The small molecule below binds the protein below.
Small molecule (SMILES): CC(=O)N[C@@H]1[C@@H](O)[C@H](O)[C@@H](CO)O[C@H]1O

Binding-site contacts:
Ligand atom O5 contacts residue SER204 of chain 1.B at 3.8 Å.
Ligand atom C4 contacts residue ASN207 of chain 1.B at 4.0 Å.
Ligand atom C8 contacts residue ASN207 of chain 1.B at 3.1 Å.
Ligand atom C8 contacts residue HIS269 of chain 1.B at 3.6 Å.
Ligand atom C6 contacts residue GLY276 of chain 1.B at 4.3 Å.
Ligand atom C4 contacts residue GLU203 of chain 1.B at 4.4 Å.
Ligand atom C3 contacts residue ASN207 of chain 1.B at 3.5 Å.
Ligand atom N2 contacts residue ASN207 of chain 1.B at 2.6 Å (h-bond).
Ligand atom C2 contacts residue ASN207 of chain 1.B at 2.1 Å.
Ligand atom C8 contacts residue GLU203 of chain 1.B at 4.4 Å.
Ligand atom O5 contacts residue GLU203 of chain 1.B at 3.3 Å.
Ligand atom O7 contacts residue TYR267 of chain 1.B at 3.2 Å (h-bond).
Ligand atom C1 contacts residue GLU203 of chain 1.B at 3.8 Å.
Ligand atom O6 contacts residue SER273 of chain 1.B at 4.3 Å.
Ligand atom C6 contacts residue SER204 of chain 1.B at 4.2 Å.
Ligand atom O6 contacts residue GLU203 of chain 1.B at 2.5 Å (salt-bridge).
Ligand atom O7 contacts residue ASN268 of chain 1.B at 4.3 Å.
Ligand atom C1 contacts residue ASN207 of chain 1.B at 1.4 Å.
Ligand atom C1 contacts residue SER204 of chain 1.B at 4.2 Å.
Ligand atom C5 contacts residue SER204 of chain 1.B at 4.4 Å.
Ligand atom C5 contacts residue GLU203 of chain 1.B at 4.0 Å.
Ligand atom O5 contacts residue ASN207 of chain 1.B at 2.4 Å (h-bond).
Ligand atom C5 contacts residue ASN207 of chain 1.B at 3.6 Å.
Ligand atom C6 contacts residue GLU203 of chain 1.B at 3.4 Å.
Ligand atom C8 contacts residue ASN268 of chain 1.B at 4.4 Å.
Ligand atom O7 contacts residue ASN207 of chain 1.B at 4.0 Å.
Ligand atom C2 contacts residue GLU203 of chain 1.B at 4.4 Å.
Ligand atom C7 contacts residue ASN207 of chain 1.B at 3.1 Å.
Ligand atom O6 contacts residue GLY276 of chain 1.B at 4.1 Å.
Ligand atom C7 contacts residue TYR267 of chain 1.B at 4.3 Å (hydrophobic).

Sequence of chain 1.B:
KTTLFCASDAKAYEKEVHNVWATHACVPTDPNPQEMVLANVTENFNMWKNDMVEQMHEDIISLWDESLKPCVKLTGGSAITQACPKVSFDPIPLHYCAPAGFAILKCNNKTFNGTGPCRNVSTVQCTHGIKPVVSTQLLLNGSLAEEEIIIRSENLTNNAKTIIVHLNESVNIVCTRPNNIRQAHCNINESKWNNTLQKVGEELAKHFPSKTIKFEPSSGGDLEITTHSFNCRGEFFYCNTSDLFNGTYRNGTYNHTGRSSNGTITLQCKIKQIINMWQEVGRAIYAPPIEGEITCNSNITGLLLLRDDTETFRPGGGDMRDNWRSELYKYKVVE